Binding-site contacts:
Ligand atom N2 contacts residue ASN40 of chain 1.A at 2.9 Å (h-bond).
Ligand atom C2 contacts residue ASN40 of chain 1.A at 2.4 Å.
Ligand atom C4 contacts residue ASN40 of chain 1.A at 4.2 Å.
Ligand atom C8 contacts residue ASN40 of chain 1.A at 4.4 Å.
Ligand atom O7 contacts residue ASN40 of chain 1.A at 3.1 Å (h-bond).
Ligand atom C8 contacts residue THR39 of chain 1.A at 4.0 Å.
Ligand atom C3 contacts residue ASN40 of chain 1.A at 3.8 Å.
Ligand atom C1 contacts residue ASN40 of chain 1.A at 1.4 Å.
Ligand atom C5 contacts residue ASN40 of chain 1.A at 3.6 Å.
Ligand atom C7 contacts residue ASN40 of chain 1.A at 3.3 Å.
Ligand atom C8 contacts residue HIS38 of chain 1.A at 3.4 Å.
Ligand atom O5 contacts residue ASN40 of chain 1.A at 2.3 Å (h-bond).

The small molecule below binds the protein below.
Small molecule (SMILES): CC(=O)N[C@H]1[C@H](O[C@H]2[C@H](O)[C@@H](NC(C)=O)CO[C@@H]2CO)O[C@H](CO)[C@@H](O[C@@H]2O[C@H](CO)[C@@H](O)[C@H](O)[C@@H]2O)[C@@H]1O

Sequence of chain 1.A:
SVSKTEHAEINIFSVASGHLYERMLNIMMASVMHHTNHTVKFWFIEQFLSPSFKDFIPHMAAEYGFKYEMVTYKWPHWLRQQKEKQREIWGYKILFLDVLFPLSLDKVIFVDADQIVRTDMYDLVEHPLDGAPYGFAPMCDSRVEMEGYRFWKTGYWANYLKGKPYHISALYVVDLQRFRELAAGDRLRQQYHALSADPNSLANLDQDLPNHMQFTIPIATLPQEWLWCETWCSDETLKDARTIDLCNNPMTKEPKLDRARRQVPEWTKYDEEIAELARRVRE